Sequence of chain 2.A:
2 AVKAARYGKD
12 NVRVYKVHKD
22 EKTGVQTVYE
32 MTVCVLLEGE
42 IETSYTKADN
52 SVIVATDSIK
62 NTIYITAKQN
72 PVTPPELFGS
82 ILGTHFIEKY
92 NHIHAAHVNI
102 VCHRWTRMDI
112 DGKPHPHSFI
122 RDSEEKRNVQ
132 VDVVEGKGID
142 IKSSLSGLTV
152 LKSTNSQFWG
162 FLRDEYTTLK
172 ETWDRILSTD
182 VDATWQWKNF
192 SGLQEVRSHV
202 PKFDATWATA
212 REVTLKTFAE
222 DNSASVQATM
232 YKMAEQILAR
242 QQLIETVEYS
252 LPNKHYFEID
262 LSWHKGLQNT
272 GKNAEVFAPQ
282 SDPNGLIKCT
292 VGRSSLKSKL

Binding-site contacts:
Ligand atom N7 contacts residue PHE159 of chain 2.A at 3.8 Å.
Ligand atom O8 contacts residue LEU170 of chain 2.A at 3.5 Å.
Ligand atom C8 contacts residue ASP58 of chain 4.A at 3.7 Å.
Ligand atom N1 contacts residue PHE159 of chain 2.A at 3.5 Å.
Ligand atom O8 contacts residue ASP58 of chain 4.A at 2.8 Å (salt-bridge).
Ligand atom O2 contacts residue SER226 of chain 2.A at 3.4 Å.
Ligand atom C2 contacts residue ARG176 of chain 2.A at 3.5 Å.
Ligand atom O8 contacts residue ALA56 of chain 4.A at 3.7 Å.
Ligand atom C8 contacts residue THR57 of chain 4.A at 3.1 Å.
Ligand atom C4 contacts residue PHE159 of chain 2.A at 3.3 Å (hydrophobic).
Ligand atom C8 contacts residue PHE159 of chain 2.A at 3.7 Å (hydrophobic).
Ligand atom N3 contacts residue ASN254 of chain 2.A at 3.3 Å (h-bond).
Ligand atom O6 contacts residue TYR8 of chain 4.A at 3.7 Å.
Ligand atom O2 contacts residue PHE159 of chain 2.A at 3.7 Å.
Ligand atom C10 contacts residue ARG176 of chain 2.A at 3.3 Å.
Ligand atom C5 contacts residue THR57 of chain 4.A at 3.9 Å.
Ligand atom C2 contacts residue PHE159 of chain 2.A at 3.5 Å (hydrophobic).
Ligand atom C6 contacts residue PHE159 of chain 2.A at 3.5 Å (hydrophobic).
Ligand atom O6 contacts residue GLN228 of chain 2.A at 2.8 Å (h-bond).
Ligand atom C10 contacts residue PHE159 of chain 2.A at 3.8 Å (hydrophobic).
Ligand atom O2 contacts residue ARG176 of chain 2.A at 2.8 Å (salt-bridge).
Ligand atom N9 contacts residue PHE159 of chain 2.A at 3.5 Å.
Ligand atom C2 contacts residue ASN254 of chain 2.A at 3.9 Å.
Ligand atom N7 contacts residue ALA56 of chain 4.A at 3.7 Å.
Ligand atom C4 contacts residue ASN254 of chain 2.A at 3.9 Å.
Ligand atom O2 contacts residue GLN228 of chain 2.A at 3.8 Å.
Ligand atom N3 contacts residue ARG176 of chain 2.A at 3.0 Å (salt-bridge).
Ligand atom C4 contacts residue ARG176 of chain 2.A at 3.8 Å.
Ligand atom N1 contacts residue GLN228 of chain 2.A at 3.0 Å (h-bond).
Ligand atom C2 contacts residue GLN228 of chain 2.A at 3.9 Å.
Ligand atom O6 contacts residue THR57 of chain 4.A at 3.7 Å.
Ligand atom N7 contacts residue THR57 of chain 4.A at 2.8 Å (h-bond).
Ligand atom C5 contacts residue PHE159 of chain 2.A at 3.4 Å (hydrophobic).
Ligand atom C6 contacts residue GLN228 of chain 2.A at 3.7 Å.
Ligand atom O8 contacts residue THR57 of chain 4.A at 3.2 Å (h-bond).
Ligand atom C10 contacts residue LEU170 of chain 2.A at 3.8 Å (hydrophobic).
Ligand atom O6 contacts residue ILE288 of chain 2.A at 3.8 Å.
Ligand atom N3 contacts residue PHE159 of chain 2.A at 3.6 Å.
Ligand atom O6 contacts residue ILE54 of chain 4.A at 3.6 Å.
Ligand atom O2 contacts residue VAL227 of chain 2.A at 2.9 Å (h-bond).

Sequence of chain 4.A:
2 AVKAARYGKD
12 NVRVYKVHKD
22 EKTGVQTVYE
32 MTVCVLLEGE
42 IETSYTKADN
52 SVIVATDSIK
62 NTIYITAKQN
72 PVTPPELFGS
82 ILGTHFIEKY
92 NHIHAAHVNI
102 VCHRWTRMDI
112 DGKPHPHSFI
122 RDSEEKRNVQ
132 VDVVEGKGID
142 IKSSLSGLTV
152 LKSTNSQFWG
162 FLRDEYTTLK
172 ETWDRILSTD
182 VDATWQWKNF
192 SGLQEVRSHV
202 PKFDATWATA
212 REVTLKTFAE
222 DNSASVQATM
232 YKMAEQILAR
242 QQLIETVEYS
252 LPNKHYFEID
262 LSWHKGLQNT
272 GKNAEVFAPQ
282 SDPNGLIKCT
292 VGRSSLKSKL

The small molecule below binds the protein below.
Small molecule (SMILES): Cn1c(=O)[nH]c2c(=O)[nH]c(=O)[nH]c21